Binding-site contacts:
Ligand atom CB contacts residue LEU189 of chain 1.C at 4.1 Å (hydrophobic).
Ligand atom CB contacts residue LEU185 of chain 1.C at 3.6 Å (hydrophobic).
Ligand atom CA contacts residue LEU185 of chain 1.C at 3.9 Å (hydrophobic).
Ligand atom CA contacts residue SER184 of chain 1.C at 4.1 Å.
Ligand atom C contacts residue LEU189 of chain 1.C at 4.0 Å (hydrophobic).
Ligand atom CB contacts residue SER184 of chain 1.C at 3.2 Å.
Ligand atom CA contacts residue LEU189 of chain 1.C at 3.1 Å (hydrophobic).
Ligand atom O contacts residue LEU189 of chain 1.C at 4.5 Å.
Ligand atom N contacts residue LEU189 of chain 1.C at 3.0 Å.
Ligand atom N contacts residue LEU185 of chain 1.C at 3.5 Å.

The protein below binds the small molecule below.
Small molecule (SMILES): C[C@H](N)C(=O)O

Sequence of chain 1.C:
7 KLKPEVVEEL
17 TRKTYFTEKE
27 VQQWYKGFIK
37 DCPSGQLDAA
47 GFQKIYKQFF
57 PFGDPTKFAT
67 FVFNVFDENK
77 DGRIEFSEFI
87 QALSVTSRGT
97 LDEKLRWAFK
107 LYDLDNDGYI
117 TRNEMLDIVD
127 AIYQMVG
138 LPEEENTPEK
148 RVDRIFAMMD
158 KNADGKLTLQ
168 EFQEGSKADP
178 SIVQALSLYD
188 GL